Binding-site contacts:
Ligand atom C8 contacts residue PHE171 of chain 1.A at 3.6 Å (hydrophobic).
Ligand atom C11 contacts residue TRP87 of chain 1.A at 3.6 Å (hydrophobic).
Ligand atom C13 contacts residue TRP87 of chain 1.A at 3.8 Å (hydrophobic).
Ligand atom C4 contacts residue VAL92 of chain 1.A at 3.8 Å (hydrophobic).
Ligand atom O3 contacts residue TRP272 of chain 1.A at 3.9 Å.
Ligand atom C18 contacts residue TYR275 of chain 1.A at 3.6 Å (hydrophobic).
Ligand atom C18 contacts residue TRP272 of chain 1.A at 3.8 Å (hydrophobic).
Ligand atom C2 contacts residue PHE248 of chain 1.A at 3.8 Å (hydrophobic).
Ligand atom O3 contacts residue LEU71 of chain 1.A at 3.8 Å.
Ligand atom C7 contacts residue PHE171 of chain 1.A at 3.6 Å (hydrophobic).
Ligand atom C10 contacts residue TYR275 of chain 1.A at 3.9 Å (hydrophobic).
Ligand atom C4 contacts residue PHE249 of chain 1.A at 3.8 Å (hydrophobic).
Ligand atom C9 contacts residue ASP91 of chain 1.A at 3.4 Å.
Ligand atom C12 contacts residue TYR275 of chain 1.A at 3.4 Å (hydrophobic).
Ligand atom C3 contacts residue VAL92 of chain 1.A at 3.9 Å (hydrophobic).
Ligand atom C16 contacts residue LEU71 of chain 1.A at 3.8 Å (hydrophobic).
Ligand atom C1 contacts residue ASN271 of chain 1.A at 3.5 Å.
Ligand atom C1 contacts residue PHE248 of chain 1.A at 3.6 Å (hydrophobic).
Ligand atom O3 contacts residue VAL72 of chain 1.A at 3.3 Å.
Ligand atom C16 contacts residue VAL268 of chain 1.A at 3.7 Å (hydrophobic).
Ligand atom C4 contacts residue VAL95 of chain 1.A at 3.9 Å (hydrophobic).
Ligand atom N1 contacts residue ASP91 of chain 1.A at 2.8 Å (salt-bridge).
Ligand atom N1 contacts residue ASN271 of chain 1.A at 3.0 Å (h-bond).
Ligand atom O1 contacts residue ASN252 of chain 1.A at 3.5 Å (h-bond).
Ligand atom C15 contacts residue VAL268 of chain 1.A at 3.9 Å (hydrophobic).
Ligand atom C7 contacts residue PHE248 of chain 1.A at 3.9 Å (hydrophobic).
Ligand atom C15 contacts residue LEU71 of chain 1.A at 3.6 Å (hydrophobic).
Ligand atom C8 contacts residue ASN271 of chain 1.A at 3.8 Å.
Ligand atom C17 contacts residue TRP272 of chain 1.A at 3.0 Å (hydrophobic).
Ligand atom C11 contacts residue ASN271 of chain 1.A at 3.9 Å.
Ligand atom C12 contacts residue ASN271 of chain 1.A at 2.9 Å.
Ligand atom C1 contacts residue ASP91 of chain 1.A at 3.7 Å.
Ligand atom O1 contacts residue SER181 of chain 1.A at 3.2 Å (h-bond).
Ligand atom O2 contacts residue SER181 of chain 1.A at 3.4 Å (h-bond).
Ligand atom O2 contacts residue PHE249 of chain 1.A at 3.8 Å.
Ligand atom C10 contacts residue TRP87 of chain 1.A at 3.6 Å (hydrophobic).
Ligand atom C8 contacts residue ASP91 of chain 1.A at 3.3 Å.
Ligand atom C16 contacts residue TRP272 of chain 1.A at 3.8 Å (hydrophobic).
Ligand atom C10 contacts residue ASP91 of chain 1.A at 3.0 Å.
Ligand atom C5 contacts residue PHE249 of chain 1.A at 3.8 Å (hydrophobic).

Sequence of chain 1.A:
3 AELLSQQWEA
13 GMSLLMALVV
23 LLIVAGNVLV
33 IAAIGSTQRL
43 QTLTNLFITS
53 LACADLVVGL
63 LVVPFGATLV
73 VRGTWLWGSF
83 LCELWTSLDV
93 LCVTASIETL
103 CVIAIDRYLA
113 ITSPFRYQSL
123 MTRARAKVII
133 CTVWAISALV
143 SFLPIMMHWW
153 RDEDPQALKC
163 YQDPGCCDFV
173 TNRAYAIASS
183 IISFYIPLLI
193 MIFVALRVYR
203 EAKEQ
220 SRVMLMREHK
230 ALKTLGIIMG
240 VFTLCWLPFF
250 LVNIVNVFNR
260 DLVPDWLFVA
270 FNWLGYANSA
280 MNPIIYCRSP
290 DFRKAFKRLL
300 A

The protein below binds the small molecule below.
Small molecule (SMILES): C[C@H](CCc1ccc(O)cc1)NCCc1ccc(O)c(O)c1